Sequence of chain 1.A:
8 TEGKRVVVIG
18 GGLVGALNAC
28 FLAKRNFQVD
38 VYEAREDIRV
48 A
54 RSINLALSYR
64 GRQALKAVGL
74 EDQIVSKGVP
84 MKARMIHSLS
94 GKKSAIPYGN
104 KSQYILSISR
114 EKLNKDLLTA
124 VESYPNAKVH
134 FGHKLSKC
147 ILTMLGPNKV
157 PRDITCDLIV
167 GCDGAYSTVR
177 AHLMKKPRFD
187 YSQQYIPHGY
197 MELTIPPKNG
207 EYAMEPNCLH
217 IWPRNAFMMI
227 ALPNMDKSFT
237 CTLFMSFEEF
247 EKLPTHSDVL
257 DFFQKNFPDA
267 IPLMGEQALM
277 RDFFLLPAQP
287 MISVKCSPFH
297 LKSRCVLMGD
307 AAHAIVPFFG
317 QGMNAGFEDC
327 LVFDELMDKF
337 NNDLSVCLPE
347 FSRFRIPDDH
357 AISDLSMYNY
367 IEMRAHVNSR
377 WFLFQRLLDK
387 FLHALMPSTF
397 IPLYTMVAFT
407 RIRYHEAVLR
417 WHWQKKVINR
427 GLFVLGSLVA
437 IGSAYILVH

This protein binds this small molecule.
Small molecule (SMILES): COc1ccc2c(c1)CN(c1nc(C(=O)N(C)c3cc(Cl)c(F)cc3C(=O)O)c(Cl)s1)C2

Binding-site contacts:
Ligand atom C21 contacts residue PHE315 of chain 1.A at 3.3 Å (hydrophobic).
Ligand atom O16 contacts residue TYR400 of chain 1.A at 3.7 Å.
Ligand atom F5 contacts residue ILE217 of chain 1.A at 3.7 Å.
Ligand atom C3 contacts residue TYR400 of chain 1.A at 3.7 Å (hydrophobic).
Ligand atom C23 contacts residue PHE315 of chain 1.A at 3.7 Å (hydrophobic).
Ligand atom C32 contacts residue FAD1 of chain 1.C at 3.9 Å.
Ligand atom O2 contacts residue FAD1 of chain 1.C at 3.5 Å (h-bond).
Ligand atom C1 contacts residue THR238 of chain 1.A at 3.1 Å.
Ligand atom C31 contacts residue FAD1 of chain 1.C at 3.5 Å.
Ligand atom O16 contacts residue PHE315 of chain 1.A at 3.6 Å.
Ligand atom C27 contacts residue ILE226 of chain 1.A at 3.2 Å (hydrophobic).
Ligand atom O7 contacts residue ARG87 of chain 1.A at 3.1 Å (salt-bridge).
Ligand atom O7 contacts residue LEU215 of chain 1.A at 3.8 Å.
Ligand atom C13 contacts residue PHE314 of chain 1.A at 3.6 Å (hydrophobic).
Ligand atom C1 contacts residue FAD1 of chain 1.C at 3.3 Å.
Ligand atom C8 contacts residue ARG87 of chain 1.A at 3.2 Å.
Ligand atom C23 contacts residue GLY316 of chain 1.A at 3.9 Å.
Ligand atom O2 contacts residue ASN57 of chain 1.A at 3.8 Å.
Ligand atom C29 contacts residue FAD1 of chain 1.C at 3.5 Å.
Ligand atom C26 contacts residue GLY316 of chain 1.A at 3.8 Å.
Ligand atom C31 contacts residue ILE226 of chain 1.A at 3.2 Å (hydrophobic).
Ligand atom C10 contacts residue ILE217 of chain 1.A at 3.6 Å (hydrophobic).
Ligand atom C20 contacts residue PHE315 of chain 1.A at 3.4 Å (hydrophobic).
Ligand atom O7 contacts residue TYR101 of chain 1.A at 2.7 Å (h-bond).
Ligand atom O6 contacts residue ARG87 of chain 1.A at 2.8 Å (salt-bridge).
Ligand atom F5 contacts residue MET224 of chain 1.A at 3.5 Å.
Ligand atom F5 contacts residue ILE226 of chain 1.A at 3.3 Å.
Ligand atom S19 contacts residue PHE315 of chain 1.A at 3.8 Å.
Ligand atom C3 contacts residue ASN365 of chain 1.A at 3.8 Å.
Ligand atom C24 contacts residue FAD1 of chain 1.C at 3.7 Å.
Ligand atom C27 contacts residue PRO313 of chain 1.A at 3.3 Å (hydrophobic).
Ligand atom N22 contacts residue PHE315 of chain 1.A at 3.5 Å (h-bond).
Ligand atom C30 contacts residue FAD1 of chain 1.C at 3.0 Å.
Ligand atom C32 contacts residue ILE226 of chain 1.A at 3.0 Å (hydrophobic).
Ligand atom C29 contacts residue ILE226 of chain 1.A at 3.6 Å (hydrophobic).
Ligand atom CL4 contacts residue MET224 of chain 1.A at 3.5 Å.
Ligand atom C24 contacts residue ALA59 of chain 1.A at 3.7 Å (hydrophobic).
Ligand atom C30 contacts residue ILE226 of chain 1.A at 3.5 Å (hydrophobic).
Ligand atom C28 contacts residue ILE226 of chain 1.A at 3.5 Å (hydrophobic).
Ligand atom C17 contacts residue PHE315 of chain 1.A at 3.8 Å (hydrophobic).